Sequence of chain 2.A:
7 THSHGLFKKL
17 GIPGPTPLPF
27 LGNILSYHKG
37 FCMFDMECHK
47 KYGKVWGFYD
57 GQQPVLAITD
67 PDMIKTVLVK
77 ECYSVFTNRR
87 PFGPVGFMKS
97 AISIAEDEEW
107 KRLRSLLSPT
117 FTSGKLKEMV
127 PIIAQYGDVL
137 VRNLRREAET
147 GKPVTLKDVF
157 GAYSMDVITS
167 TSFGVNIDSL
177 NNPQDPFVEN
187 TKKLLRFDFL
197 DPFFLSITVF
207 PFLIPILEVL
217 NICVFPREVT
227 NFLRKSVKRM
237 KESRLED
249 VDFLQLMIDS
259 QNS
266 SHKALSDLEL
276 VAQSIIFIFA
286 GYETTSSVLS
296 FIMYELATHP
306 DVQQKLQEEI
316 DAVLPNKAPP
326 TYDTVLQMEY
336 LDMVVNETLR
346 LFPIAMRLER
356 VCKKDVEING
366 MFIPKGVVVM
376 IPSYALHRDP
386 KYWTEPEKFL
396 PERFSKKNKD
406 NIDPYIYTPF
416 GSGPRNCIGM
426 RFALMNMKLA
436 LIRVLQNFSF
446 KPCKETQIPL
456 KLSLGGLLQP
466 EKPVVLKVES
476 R

Binding-site contacts:
Ligand atom C25 contacts residue THR289 of chain 2.A at 3.6 Å.
Ligand atom C09 contacts residue ARG192 of chain 2.A at 4.0 Å.
Ligand atom C06 contacts residue ARG85 of chain 2.A at 4.2 Å.
Ligand atom C25 contacts residue HEM1 of chain 2.B at 3.1 Å.
Ligand atom C21 contacts residue PHE284 of chain 2.A at 3.9 Å (hydrophobic).
Ligand atom C18 contacts residue PHE284 of chain 2.A at 3.4 Å (hydrophobic).
Ligand atom O19 contacts residue ILE281 of chain 2.A at 3.9 Å.
Ligand atom S07 contacts residue ARG85 of chain 2.A at 4.1 Å.
Ligand atom N10 contacts residue ARG192 of chain 2.A at 3.6 Å.
Ligand atom C23 contacts residue ALA285 of chain 2.A at 4.0 Å (hydrophobic).
Ligand atom C22 contacts residue HEM1 of chain 2.B at 4.2 Å.
Ligand atom C15 contacts residue ARG352 of chain 2.A at 3.2 Å.
Ligand atom C23 contacts residue ARG192 of chain 2.A at 4.1 Å.
Ligand atom C17 contacts residue ARG352 of chain 2.A at 4.0 Å.
Ligand atom C24 contacts residue ARG192 of chain 2.A at 3.8 Å.
Ligand atom C03 contacts residue PHE88 of chain 2.A at 3.8 Å (hydrophobic).
Ligand atom C01 contacts residue PHE88 of chain 2.A at 3.6 Å (hydrophobic).
Ligand atom O12 contacts residue ARG192 of chain 2.A at 3.9 Å.
Ligand atom N20 contacts residue PHE284 of chain 2.A at 3.7 Å.
Ligand atom C27 contacts residue ALA285 of chain 2.A at 3.4 Å (hydrophobic).
Ligand atom C11 contacts residue ARG192 of chain 2.A at 4.2 Å.
Ligand atom N20 contacts residue SER99 of chain 2.A at 4.2 Å.
Ligand atom C08 contacts residue HEM1 of chain 2.B at 3.8 Å.
Ligand atom N26 contacts residue ALA285 of chain 2.A at 4.2 Å.
Ligand atom N26 contacts residue HEM1 of chain 2.B at 2.3 Å.
Ligand atom C18 contacts residue SER99 of chain 2.A at 3.6 Å.
Ligand atom C21 contacts residue ALA285 of chain 2.A at 3.4 Å (hydrophobic).
Ligand atom S07 contacts residue HEM1 of chain 2.B at 3.9 Å.
Ligand atom O12 contacts residue ALA350 of chain 2.A at 3.2 Å (h-bond).
Ligand atom O19 contacts residue PHE284 of chain 2.A at 3.0 Å.
Ligand atom C22 contacts residue ALA285 of chain 2.A at 3.4 Å (hydrophobic).
Ligand atom C01 contacts residue ILE100 of chain 2.A at 3.8 Å (hydrophobic).
Ligand atom C16 contacts residue ARG85 of chain 2.A at 4.2 Å.
Ligand atom C17 contacts residue GLU354 of chain 2.A at 4.2 Å.
Ligand atom C24 contacts residue THR289 of chain 2.A at 3.4 Å.
Ligand atom C27 contacts residue HEM1 of chain 2.B at 2.9 Å.
Ligand atom C23 contacts residue THR289 of chain 2.A at 4.2 Å.
Ligand atom C14 contacts residue ARG352 of chain 2.A at 4.2 Å.
Ligand atom C16 contacts residue GLU354 of chain 2.A at 4.0 Å.
Ligand atom O19 contacts residue SER99 of chain 2.A at 2.9 Å (h-bond).

This protein binds this small molecule.
Small molecule (SMILES): CC(C)N[C@@H](CSCCNC(=O)OC(C)(C)C)C(=O)NCc1cccnc1